Sequence of chain 1.B:
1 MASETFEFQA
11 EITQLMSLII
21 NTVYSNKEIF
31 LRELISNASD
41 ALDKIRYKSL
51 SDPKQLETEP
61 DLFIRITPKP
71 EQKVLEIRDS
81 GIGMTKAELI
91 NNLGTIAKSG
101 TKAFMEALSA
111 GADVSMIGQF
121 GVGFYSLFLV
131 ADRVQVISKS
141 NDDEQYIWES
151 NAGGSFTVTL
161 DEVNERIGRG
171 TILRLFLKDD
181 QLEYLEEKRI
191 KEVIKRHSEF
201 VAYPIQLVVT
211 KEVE

This protein binds this small molecule.
Small molecule (SMILES): O=C1CCCCC=CCCNC(=O)c2c(O)cc(O)c(Cl)c2C1

Binding-site contacts:
Ligand atom C4 contacts residue ALA38 of chain 1.B at 4.1 Å (hydrophobic).
Ligand atom C17 contacts residue ILE82 of chain 1.B at 3.4 Å (hydrophobic).
Ligand atom C14 contacts residue LYS44 of chain 1.B at 3.9 Å.
Ligand atom C5 contacts residue LEU173 of chain 1.B at 3.7 Å (hydrophobic).
Ligand atom O4 contacts residue ASN37 of chain 1.B at 3.5 Å.
Ligand atom C17 contacts residue GLY83 of chain 1.B at 3.6 Å.
Ligand atom CL1 contacts residue ASN37 of chain 1.B at 3.4 Å.
Ligand atom C1 contacts residue THR171 of chain 1.B at 3.8 Å.
Ligand atom CL1 contacts residue PHE124 of chain 1.B at 3.1 Å.
Ligand atom O3 contacts residue ALA41 of chain 1.B at 3.2 Å.
Ligand atom C4 contacts residue ASP79 of chain 1.B at 3.5 Å.
Ligand atom C4 contacts residue LEU173 of chain 1.B at 4.1 Å (hydrophobic).
Ligand atom C1 contacts residue MET84 of chain 1.B at 3.9 Å (hydrophobic).
Ligand atom C5 contacts residue ASN37 of chain 1.B at 3.5 Å.
Ligand atom C10 contacts residue LEU93 of chain 1.B at 4.0 Å (hydrophobic).
Ligand atom C3 contacts residue ASP79 of chain 1.B at 3.4 Å.
Ligand atom O3 contacts residue ASP79 of chain 1.B at 2.6 Å (salt-bridge).
Ligand atom C4 contacts residue THR171 of chain 1.B at 4.0 Å.
Ligand atom O2 contacts residue THR171 of chain 1.B at 2.8 Å (h-bond).
Ligand atom C3 contacts residue ALA41 of chain 1.B at 4.1 Å (hydrophobic).
Ligand atom C4 contacts residue ASN37 of chain 1.B at 3.9 Å.
Ligand atom C10 contacts residue ASN92 of chain 1.B at 3.9 Å.
Ligand atom N1 contacts residue ALA41 of chain 1.B at 3.6 Å.
Ligand atom C8 contacts residue MET84 of chain 1.B at 3.4 Å (hydrophobic).
Ligand atom O2 contacts residue GLY83 of chain 1.B at 3.9 Å.
Ligand atom C16 contacts residue LYS44 of chain 1.B at 3.7 Å.
Ligand atom O2 contacts residue MET84 of chain 1.B at 3.5 Å.
Ligand atom C2 contacts residue MET84 of chain 1.B at 4.1 Å (hydrophobic).
Ligand atom C17 contacts residue ALA41 of chain 1.B at 3.8 Å (hydrophobic).
Ligand atom O5 contacts residue ASN37 of chain 1.B at 4.0 Å.
Ligand atom C16 contacts residue ILE82 of chain 1.B at 3.5 Å (hydrophobic).
Ligand atom C6 contacts residue ASN37 of chain 1.B at 3.9 Å.
Ligand atom C15 contacts residue ASN92 of chain 1.B at 4.0 Å.
Ligand atom C3 contacts residue THR171 of chain 1.B at 3.8 Å.
Ligand atom C2 contacts residue THR171 of chain 1.B at 4.1 Å.
Ligand atom O4 contacts residue LEU173 of chain 1.B at 3.3 Å.
Ligand atom C1 contacts residue ALA41 of chain 1.B at 4.0 Å (hydrophobic).
Ligand atom C11 contacts residue ASN92 of chain 1.B at 3.4 Å.
Ligand atom O3 contacts residue THR171 of chain 1.B at 3.5 Å.
Ligand atom C7 contacts residue MET84 of chain 1.B at 3.9 Å (hydrophobic).